Binding-site contacts:
Ligand atom CD contacts residue GLU187 of chain 2.A at 3.4 Å.
Ligand atom CB contacts residue ASN180 of chain 2.A at 3.3 Å.
Ligand atom P contacts residue ARG61 of chain 2.A at 3.7 Å.
Ligand atom CG2 contacts residue ASN180 of chain 2.A at 3.6 Å.
Ligand atom NE contacts residue VAL183 of chain 2.A at 3.8 Å.
Ligand atom NH2 contacts residue ARG134 of chain 2.A at 3.6 Å.
Ligand atom NH2 contacts residue GLU187 of chain 2.A at 3.0 Å (salt-bridge).
Ligand atom OXT contacts residue ASN180 of chain 2.A at 3.5 Å (h-bond).
Ligand atom C contacts residue ASN231 of chain 2.A at 3.7 Å.
Ligand atom N contacts residue LEU234 of chain 2.A at 3.6 Å.
Ligand atom CG2 contacts residue VAL183 of chain 2.A at 3.7 Å (hydrophobic).
Ligand atom O contacts residue LEU179 of chain 2.A at 3.7 Å.
Ligand atom O2P contacts residue ARG61 of chain 2.A at 3.0 Å (salt-bridge).
Ligand atom O contacts residue LEU234 of chain 2.A at 3.7 Å.
Ligand atom N contacts residue ASN231 of chain 2.A at 2.9 Å (h-bond).
Ligand atom CZ contacts residue GLU187 of chain 2.A at 3.5 Å.
Ligand atom O2P contacts residue ARG134 of chain 2.A at 2.8 Å (salt-bridge).
Ligand atom NH1 contacts residue ARG65 of chain 2.A at 3.7 Å.
Ligand atom CZ contacts residue ARG65 of chain 2.A at 3.6 Å.
Ligand atom O3P contacts residue TYR135 of chain 2.A at 2.7 Å (h-bond).
Ligand atom NH2 contacts residue ARG65 of chain 2.A at 3.4 Å (salt-bridge).
Ligand atom P contacts residue ARG134 of chain 2.A at 3.8 Å.
Ligand atom CZ contacts residue VAL183 of chain 2.A at 3.8 Å (hydrophobic).
Ligand atom O1P contacts residue ARG61 of chain 2.A at 2.8 Å (salt-bridge).
Ligand atom NE2 contacts residue LEU227 of chain 2.A at 3.7 Å.
Ligand atom NE contacts residue ARG65 of chain 2.A at 3.8 Å.
Ligand atom NH2 contacts residue ARG61 of chain 2.A at 3.6 Å.
Ligand atom CA contacts residue ASN180 of chain 2.A at 3.5 Å.
Ligand atom CA contacts residue LEU234 of chain 2.A at 3.8 Å (hydrophobic).
Ligand atom NH2 contacts residue VAL183 of chain 2.A at 3.7 Å.
Ligand atom O3P contacts residue ARG134 of chain 2.A at 2.8 Å (salt-bridge).
Ligand atom CB contacts residue ASN231 of chain 2.A at 3.7 Å.
Ligand atom O contacts residue ASN231 of chain 2.A at 3.0 Å (h-bond).
Ligand atom CD contacts residue LEU227 of chain 2.A at 3.6 Å (hydrophobic).
Ligand atom CA contacts residue ASN231 of chain 2.A at 3.5 Å.
Ligand atom NE contacts residue GLU187 of chain 2.A at 2.9 Å (salt-bridge).
Ligand atom OE1 contacts residue LEU227 of chain 2.A at 3.6 Å.
Ligand atom O contacts residue VAL183 of chain 2.A at 3.6 Å.
Ligand atom CD contacts residue ASP230 of chain 2.A at 3.8 Å.
Ligand atom NE2 contacts residue ASP230 of chain 2.A at 2.7 Å (salt-bridge).

Sequence of chain 2.A:
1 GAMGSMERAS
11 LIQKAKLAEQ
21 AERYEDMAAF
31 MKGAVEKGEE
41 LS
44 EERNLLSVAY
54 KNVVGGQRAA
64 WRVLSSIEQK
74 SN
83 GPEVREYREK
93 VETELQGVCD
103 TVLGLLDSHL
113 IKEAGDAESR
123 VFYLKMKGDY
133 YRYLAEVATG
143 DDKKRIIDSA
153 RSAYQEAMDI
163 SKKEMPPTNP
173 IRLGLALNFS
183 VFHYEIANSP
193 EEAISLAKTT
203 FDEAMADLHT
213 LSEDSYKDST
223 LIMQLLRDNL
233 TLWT

This protein binds this small molecule.
Small molecule (SMILES): C[C@H](N)C(=O)N[C@@H](CCCNC(N)=[NH2+])C(=O)N[C@@H](CCCNC(N)=[NH2+])C(=O)N[C@@H](CCC(N)=O)C(=O)N[C@H](C(=O)O)[C@@H](C)OP(=O)(O)O